A protein and the small-molecule ligand that binds it are described below.
Small molecule (SMILES): C[C@@H](O)[C@H](NC(=O)[C@H](CC(N)=O)NC(=O)[C@@H](N)Cc1ccc(O)cc1)C(=O)N[C@@H](CCCC[N+](C)(C)C)C(=O)N[C@@H](CO)C(=O)NCC(=O)N[C@@H](CC1=CN=C2CC=CC=C12)C(=O)N[C@H](C=O)CCCN=C(N)N

Sequence of chain 1.G:
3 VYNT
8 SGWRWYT

Binding-site contacts:
Ligand atom CA contacts residue HIS262 of chain 1.D at 3.3 Å.
Ligand atom CZ2 contacts residue HIS262 of chain 1.D at 3.5 Å.
Ligand atom CB contacts residue ASP333 of chain 1.D at 3.5 Å.
Ligand atom CB contacts residue 48V1 of chain 1.G at 3.3 Å.
Ligand atom CB contacts residue ASP157 of chain 1.D at 2.9 Å.
Ligand atom N contacts residue HIS262 of chain 1.D at 3.2 Å (h-bond).
Ligand atom CE2 contacts residue ARG331 of chain 1.D at 3.6 Å.
Ligand atom C contacts residue ASN108 of chain 1.D at 3.5 Å.
Ligand atom ND2 contacts residue MET334 of chain 1.D at 3.1 Å (h-bond).
Ligand atom CA contacts residue ASP157 of chain 1.D at 3.5 Å.
Ligand atom CE2 contacts residue HIS262 of chain 1.D at 3.5 Å.
Ligand atom N contacts residue THR14 of chain 1.G at 3.6 Å.
Ligand atom CM2 contacts residue TYR197 of chain 1.D at 3.5 Å (hydrophobic).
Ligand atom CG contacts residue 48V1 of chain 1.G at 3.3 Å.
Ligand atom CM2 contacts residue TYR199 of chain 1.D at 3.6 Å (hydrophobic).
Ligand atom CG contacts residue TYR199 of chain 1.D at 3.6 Å (hydrophobic).
Ligand atom C contacts residue LYS263 of chain 1.D at 3.4 Å.
Ligand atom CD1 contacts residue 48V1 of chain 1.G at 3.2 Å.
Ligand atom CB contacts residue ASP157 of chain 1.D at 3.6 Å.
Ligand atom CM3 contacts residue ASN312 of chain 1.D at 3.4 Å.
Ligand atom NZ contacts residue TYR199 of chain 1.D at 3.7 Å.
Ligand atom O contacts residue LYS263 of chain 1.D at 3.5 Å.
Ligand atom CG contacts residue ASP157 of chain 1.D at 3.5 Å.
Ligand atom O contacts residue THR14 of chain 1.G at 3.1 Å.
Ligand atom CM1 contacts residue TYR199 of chain 1.D at 3.0 Å (hydrophobic).
Ligand atom CM2 contacts residue GLY192 of chain 1.D at 3.5 Å.
Ligand atom C contacts residue THR14 of chain 1.G at 3.1 Å.
Ligand atom CM2 contacts residue SER310 of chain 1.D at 3.6 Å.
Ligand atom O contacts residue LYS263 of chain 1.D at 2.3 Å (salt-bridge).
Ligand atom CZ2 contacts residue ARG331 of chain 1.D at 3.5 Å.
Ligand atom N contacts residue ASP157 of chain 1.D at 3.0 Å (salt-bridge).
Ligand atom NH2 contacts residue ALA91 of chain 1.D at 3.6 Å.
Ligand atom CZ2 contacts residue CYS330 of chain 1.D at 3.4 Å (hydrophobic).
Ligand atom NE1 contacts residue ARG331 of chain 1.D at 3.5 Å.
Ligand atom CD contacts residue TYR199 of chain 1.D at 3.2 Å (hydrophobic).
Ligand atom NE1 contacts residue HIS262 of chain 1.D at 3.3 Å.
Ligand atom O contacts residue ASN108 of chain 1.D at 3.6 Å.
Ligand atom ND2 contacts residue ASP333 of chain 1.D at 3.1 Å.
Ligand atom CD contacts residue GLN110 of chain 1.D at 3.4 Å.
Ligand atom CG2 contacts residue ASP157 of chain 1.D at 2.6 Å.

Sequence of chain 1.D:
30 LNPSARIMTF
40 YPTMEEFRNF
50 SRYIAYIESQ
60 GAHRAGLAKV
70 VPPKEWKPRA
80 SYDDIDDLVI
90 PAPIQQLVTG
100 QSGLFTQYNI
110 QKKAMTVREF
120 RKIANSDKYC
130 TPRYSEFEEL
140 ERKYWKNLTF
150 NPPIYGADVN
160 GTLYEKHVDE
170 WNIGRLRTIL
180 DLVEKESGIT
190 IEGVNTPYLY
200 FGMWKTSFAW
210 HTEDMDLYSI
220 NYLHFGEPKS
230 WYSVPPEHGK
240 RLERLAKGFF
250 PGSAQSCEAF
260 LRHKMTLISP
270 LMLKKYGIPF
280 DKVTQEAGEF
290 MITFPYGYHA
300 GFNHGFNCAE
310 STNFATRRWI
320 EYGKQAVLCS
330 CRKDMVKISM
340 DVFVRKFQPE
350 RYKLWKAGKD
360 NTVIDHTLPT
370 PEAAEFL